A protein and the small-molecule ligand that binds it are described below.
Small molecule (SMILES): CC(=O)N[C@H]1[C@H](O[C@H]2[C@H](O)[C@@H](NC(C)=O)CO[C@@H]2CO)O[C@H](CO)[C@@H](O)[C@@H]1O

Sequence of chain 1.A:
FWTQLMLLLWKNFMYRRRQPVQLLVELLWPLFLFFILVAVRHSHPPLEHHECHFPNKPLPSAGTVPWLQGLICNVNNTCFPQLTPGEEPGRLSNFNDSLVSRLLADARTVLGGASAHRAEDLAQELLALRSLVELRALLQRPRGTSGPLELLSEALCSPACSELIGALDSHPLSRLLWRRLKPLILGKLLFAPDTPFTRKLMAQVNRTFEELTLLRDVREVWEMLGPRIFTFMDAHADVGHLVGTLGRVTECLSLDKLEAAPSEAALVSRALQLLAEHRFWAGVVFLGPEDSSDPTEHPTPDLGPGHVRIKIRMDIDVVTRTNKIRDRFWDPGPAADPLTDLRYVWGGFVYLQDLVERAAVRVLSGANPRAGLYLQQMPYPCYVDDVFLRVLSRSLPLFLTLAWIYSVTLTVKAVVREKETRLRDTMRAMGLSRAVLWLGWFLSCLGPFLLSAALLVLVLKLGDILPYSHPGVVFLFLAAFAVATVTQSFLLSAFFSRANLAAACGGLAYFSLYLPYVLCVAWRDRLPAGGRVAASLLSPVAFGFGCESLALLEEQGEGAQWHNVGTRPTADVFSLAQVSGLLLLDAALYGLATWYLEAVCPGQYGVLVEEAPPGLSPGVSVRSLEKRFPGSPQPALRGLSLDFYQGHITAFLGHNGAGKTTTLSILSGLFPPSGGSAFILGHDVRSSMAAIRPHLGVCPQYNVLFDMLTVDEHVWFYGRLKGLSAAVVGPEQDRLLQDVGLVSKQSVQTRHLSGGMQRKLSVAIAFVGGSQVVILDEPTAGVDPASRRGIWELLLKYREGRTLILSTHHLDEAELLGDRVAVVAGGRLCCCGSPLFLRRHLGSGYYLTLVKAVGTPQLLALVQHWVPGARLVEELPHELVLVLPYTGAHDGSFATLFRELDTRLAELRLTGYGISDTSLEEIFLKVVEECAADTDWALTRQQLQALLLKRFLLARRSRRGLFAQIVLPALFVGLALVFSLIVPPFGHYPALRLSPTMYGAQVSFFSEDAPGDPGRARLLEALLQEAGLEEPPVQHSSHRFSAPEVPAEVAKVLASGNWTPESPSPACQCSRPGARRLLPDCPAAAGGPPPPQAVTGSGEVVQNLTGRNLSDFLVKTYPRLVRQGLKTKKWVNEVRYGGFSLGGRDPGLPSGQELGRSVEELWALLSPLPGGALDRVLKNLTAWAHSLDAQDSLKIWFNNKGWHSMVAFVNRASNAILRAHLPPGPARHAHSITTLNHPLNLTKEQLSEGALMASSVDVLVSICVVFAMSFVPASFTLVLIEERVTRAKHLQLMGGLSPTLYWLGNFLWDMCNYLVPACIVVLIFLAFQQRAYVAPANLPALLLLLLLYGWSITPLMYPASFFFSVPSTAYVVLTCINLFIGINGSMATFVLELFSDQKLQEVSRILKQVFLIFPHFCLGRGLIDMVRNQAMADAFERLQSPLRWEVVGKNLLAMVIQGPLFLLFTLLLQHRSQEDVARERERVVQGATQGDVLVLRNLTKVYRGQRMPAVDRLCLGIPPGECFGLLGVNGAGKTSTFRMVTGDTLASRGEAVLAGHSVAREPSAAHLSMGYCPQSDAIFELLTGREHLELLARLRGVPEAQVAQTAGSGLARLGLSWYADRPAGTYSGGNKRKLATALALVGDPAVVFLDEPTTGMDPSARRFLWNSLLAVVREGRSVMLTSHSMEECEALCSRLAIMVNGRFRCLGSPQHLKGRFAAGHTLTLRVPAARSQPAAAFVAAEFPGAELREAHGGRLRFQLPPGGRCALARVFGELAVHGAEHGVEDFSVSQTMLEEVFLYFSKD

Binding-site contacts:
Ligand atom C7 contacts residue VAL422 of chain 1.A at 4.3 Å (hydrophobic).
Ligand atom C4 contacts residue ASN1518 of chain 1.A at 4.3 Å.
Ligand atom O7 contacts residue LEU1716 of chain 1.A at 4.4 Å.
Ligand atom C6 contacts residue LEU1716 of chain 1.A at 3.8 Å (hydrophobic).
Ligand atom C3 contacts residue ASN1518 of chain 1.A at 3.8 Å.
Ligand atom O6 contacts residue ASN1518 of chain 1.A at 4.3 Å.
Ligand atom C5 contacts residue ASN1518 of chain 1.A at 3.7 Å.
Ligand atom O6 contacts residue LEU1716 of chain 1.A at 3.3 Å.
Ligand atom C8 contacts residue ASN1518 of chain 1.A at 4.2 Å.
Ligand atom O7 contacts residue ASN1518 of chain 1.A at 2.9 Å (h-bond).
Ligand atom C7 contacts residue ASN1518 of chain 1.A at 3.0 Å.
Ligand atom C8 contacts residue VAL422 of chain 1.A at 4.0 Å (hydrophobic).
Ligand atom C2 contacts residue ASN1518 of chain 1.A at 2.5 Å.
Ligand atom N2 contacts residue ASN1518 of chain 1.A at 2.8 Å (h-bond).
Ligand atom O3 contacts residue LEU1716 of chain 1.A at 4.1 Å.
Ligand atom C1 contacts residue ASN1518 of chain 1.A at 1.4 Å.
Ligand atom N2 contacts residue VAL422 of chain 1.A at 4.3 Å.
Ligand atom O5 contacts residue ASN1518 of chain 1.A at 2.4 Å (h-bond).
Ligand atom C6 contacts residue ASN1518 of chain 1.A at 4.4 Å.